Sequence of chain 1.D:
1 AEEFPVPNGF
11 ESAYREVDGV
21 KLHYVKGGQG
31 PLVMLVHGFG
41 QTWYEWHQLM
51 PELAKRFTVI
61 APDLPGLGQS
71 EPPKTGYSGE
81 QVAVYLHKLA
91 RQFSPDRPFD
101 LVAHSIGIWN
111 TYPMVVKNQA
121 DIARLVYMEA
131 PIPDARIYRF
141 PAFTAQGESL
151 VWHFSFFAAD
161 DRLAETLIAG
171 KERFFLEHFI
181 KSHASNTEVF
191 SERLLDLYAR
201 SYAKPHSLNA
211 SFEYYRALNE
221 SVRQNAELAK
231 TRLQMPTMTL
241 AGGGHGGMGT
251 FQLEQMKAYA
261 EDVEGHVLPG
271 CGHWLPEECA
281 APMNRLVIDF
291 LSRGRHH

A small-molecule ligand and the protein it binds are described below.
Small molecule (SMILES): C1CC[C@H]2O[C@H]2C1

Binding-site contacts:
Ligand atom C1 contacts residue SER105 of chain 1.D at 4.3 Å.
Ligand atom C6 contacts residue TYR215 of chain 1.D at 3.7 Å (hydrophobic).
Ligand atom C2 contacts residue SER105 of chain 1.D at 3.1 Å.
Ligand atom C2 contacts residue HIS273 of chain 1.D at 4.3 Å.
Ligand atom C6 contacts residue TRP109 of chain 1.D at 4.0 Å (hydrophobic).
Ligand atom O contacts residue PHE154 of chain 1.D at 3.0 Å.
Ligand atom O contacts residue ILE106 of chain 1.D at 4.1 Å.
Ligand atom C1 contacts residue TYR215 of chain 1.D at 2.9 Å (hydrophobic).
Ligand atom C4 contacts residue SER105 of chain 1.D at 3.1 Å.
Ligand atom C1 contacts residue HIS153 of chain 1.D at 3.0 Å.
Ligand atom O contacts residue TRP109 of chain 1.D at 3.7 Å.
Ligand atom C5 contacts residue ALA130 of chain 1.D at 3.6 Å (hydrophobic).
Ligand atom O contacts residue HIS153 of chain 1.D at 3.1 Å (h-bond).
Ligand atom C3 contacts residue HIS273 of chain 1.D at 2.9 Å.
Ligand atom C4 contacts residue HIS273 of chain 1.D at 3.1 Å.
Ligand atom C5 contacts residue SER105 of chain 1.D at 3.4 Å.
Ligand atom C6 contacts residue PHE154 of chain 1.D at 3.5 Å (hydrophobic).
Ligand atom C5 contacts residue HIS273 of chain 1.D at 4.5 Å.
Ligand atom C4 contacts residue ILE106 of chain 1.D at 4.5 Å (hydrophobic).
Ligand atom C3 contacts residue TYR215 of chain 1.D at 4.5 Å (hydrophobic).
Ligand atom C2 contacts residue PHE179 of chain 1.D at 4.4 Å (hydrophobic).
Ligand atom C5 contacts residue ILE106 of chain 1.D at 4.0 Å (hydrophobic).
Ligand atom C3 contacts residue SER105 of chain 1.D at 2.9 Å.
Ligand atom C6 contacts residue ILE106 of chain 1.D at 4.3 Å (hydrophobic).
Ligand atom C2 contacts residue TYR215 of chain 1.D at 3.0 Å (hydrophobic).
Ligand atom O contacts residue TYR215 of chain 1.D at 2.7 Å (h-bond).
Ligand atom C5 contacts residue TRP109 of chain 1.D at 4.2 Å (hydrophobic).
Ligand atom C2 contacts residue ILE106 of chain 1.D at 4.3 Å (hydrophobic).
Ligand atom C4 contacts residue ALA130 of chain 1.D at 4.0 Å (hydrophobic).
Ligand atom C1 contacts residue ILE106 of chain 1.D at 4.5 Å (hydrophobic).
Ligand atom C2 contacts residue PHE39 of chain 1.D at 3.6 Å (hydrophobic).
Ligand atom C2 contacts residue HIS153 of chain 1.D at 4.1 Å.
Ligand atom C6 contacts residue HIS153 of chain 1.D at 3.7 Å.
Ligand atom C1 contacts residue PHE154 of chain 1.D at 4.1 Å (hydrophobic).
Ligand atom C4 contacts residue GLU129 of chain 1.D at 3.7 Å.
Ligand atom C6 contacts residue SER105 of chain 1.D at 4.4 Å.
Ligand atom C5 contacts residue GLU129 of chain 1.D at 4.4 Å.